Binding-site contacts:
Ligand atom O2' contacts residue ASP145 of chain 1.A at 3.8 Å.
Ligand atom C8 contacts residue VAL71 of chain 1.A at 3.7 Å (hydrophobic).
Ligand atom C5' contacts residue VAL71 of chain 1.A at 3.7 Å (hydrophobic).
Ligand atom O3A contacts residue LYS86 of chain 1.A at 3.7 Å.
Ligand atom N6 contacts residue ILE117 of chain 1.A at 3.5 Å.
Ligand atom O5' contacts residue VAL71 of chain 1.A at 3.5 Å.
Ligand atom N1 contacts residue ALA84 of chain 1.A at 3.8 Å.
Ligand atom C5 contacts residue LEU191 of chain 1.A at 3.8 Å (hydrophobic).
Ligand atom C6 contacts residue LEU191 of chain 1.A at 3.7 Å (hydrophobic).
Ligand atom O2B contacts residue ALA67 of chain 1.A at 3.3 Å (h-bond).
Ligand atom N6 contacts residue ALA84 of chain 1.A at 3.7 Å.
Ligand atom N1 contacts residue ASP140 of chain 1.A at 3.5 Å (salt-bridge).
Ligand atom O1A contacts residue ASP202 of chain 1.A at 3.0 Å (salt-bridge).
Ligand atom C6 contacts residue ASP140 of chain 1.A at 3.6 Å.
Ligand atom O2B contacts residue LYS86 of chain 1.A at 3.3 Å (salt-bridge).
Ligand atom O2A contacts residue LYS86 of chain 1.A at 2.7 Å (salt-bridge).
Ligand atom O4' contacts residue GLY64 of chain 1.A at 3.2 Å.
Ligand atom C2 contacts residue MET142 of chain 1.A at 2.9 Å (hydrophobic).
Ligand atom PB contacts residue LYS86 of chain 1.A at 3.8 Å.
Ligand atom C6 contacts residue ALA84 of chain 1.A at 3.8 Å (hydrophobic).
Ligand atom N3 contacts residue MET142 of chain 1.A at 3.8 Å.
Ligand atom C4' contacts residue GLY64 of chain 1.A at 3.8 Å.
Ligand atom C4' contacts residue ASN65 of chain 1.A at 3.8 Å.
Ligand atom O2B contacts residue TYR68 of chain 1.A at 3.5 Å.
Ligand atom PA contacts residue LYS86 of chain 1.A at 3.8 Å.
Ligand atom N6 contacts residue ASP140 of chain 1.A at 2.8 Å (salt-bridge).
Ligand atom O2G contacts residue ASP202 of chain 1.A at 3.1 Å (salt-bridge).
Ligand atom O3G contacts residue ALA67 of chain 1.A at 3.4 Å (h-bond).
Ligand atom O1G contacts residue ASP202 of chain 1.A at 3.1 Å (salt-bridge).
Ligand atom N6 contacts residue LEU139 of chain 1.A at 3.8 Å.
Ligand atom PB contacts residue ALA67 of chain 1.A at 3.4 Å.
Ligand atom N3B contacts residue ALA67 of chain 1.A at 2.8 Å (h-bond).
Ligand atom PB contacts residue ASP202 of chain 1.A at 3.8 Å.
Ligand atom N6 contacts residue LEU191 of chain 1.A at 3.8 Å.
Ligand atom O1B contacts residue ASP202 of chain 1.A at 2.3 Å (salt-bridge).
Ligand atom O2G contacts residue ARG100 of chain 1.A at 3.1 Å (salt-bridge).
Ligand atom PG contacts residue ASP202 of chain 1.A at 3.5 Å.
Ligand atom N1 contacts residue MET142 of chain 1.A at 3.0 Å (h-bond).
Ligand atom O2B contacts residue ARG100 of chain 1.A at 3.3 Å (salt-bridge).
Ligand atom O4' contacts residue VAL71 of chain 1.A at 3.5 Å.

This small molecule binds to this protein.
Small molecule (SMILES): Nc1ncnc2c1ncn2[C@@H]1O[C@H](CO[P](=O)(O)O[P](=O)(O)NP(=O)(O)O)[C@@H](O)[C@H]1O

Sequence of chain 1.A:
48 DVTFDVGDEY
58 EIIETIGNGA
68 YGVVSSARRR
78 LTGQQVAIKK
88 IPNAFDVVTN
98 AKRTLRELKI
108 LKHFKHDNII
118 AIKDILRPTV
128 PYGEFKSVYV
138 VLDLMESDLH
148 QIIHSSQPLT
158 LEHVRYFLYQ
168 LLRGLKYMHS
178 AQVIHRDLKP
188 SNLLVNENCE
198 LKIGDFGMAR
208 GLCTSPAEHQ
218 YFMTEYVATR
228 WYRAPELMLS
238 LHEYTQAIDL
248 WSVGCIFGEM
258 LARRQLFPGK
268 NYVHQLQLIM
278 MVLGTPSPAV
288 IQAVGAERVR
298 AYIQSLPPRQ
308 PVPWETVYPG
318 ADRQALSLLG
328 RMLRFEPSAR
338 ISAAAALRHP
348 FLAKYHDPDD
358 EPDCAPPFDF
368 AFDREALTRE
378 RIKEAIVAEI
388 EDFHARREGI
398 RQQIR